Sequence of chain 1.I:
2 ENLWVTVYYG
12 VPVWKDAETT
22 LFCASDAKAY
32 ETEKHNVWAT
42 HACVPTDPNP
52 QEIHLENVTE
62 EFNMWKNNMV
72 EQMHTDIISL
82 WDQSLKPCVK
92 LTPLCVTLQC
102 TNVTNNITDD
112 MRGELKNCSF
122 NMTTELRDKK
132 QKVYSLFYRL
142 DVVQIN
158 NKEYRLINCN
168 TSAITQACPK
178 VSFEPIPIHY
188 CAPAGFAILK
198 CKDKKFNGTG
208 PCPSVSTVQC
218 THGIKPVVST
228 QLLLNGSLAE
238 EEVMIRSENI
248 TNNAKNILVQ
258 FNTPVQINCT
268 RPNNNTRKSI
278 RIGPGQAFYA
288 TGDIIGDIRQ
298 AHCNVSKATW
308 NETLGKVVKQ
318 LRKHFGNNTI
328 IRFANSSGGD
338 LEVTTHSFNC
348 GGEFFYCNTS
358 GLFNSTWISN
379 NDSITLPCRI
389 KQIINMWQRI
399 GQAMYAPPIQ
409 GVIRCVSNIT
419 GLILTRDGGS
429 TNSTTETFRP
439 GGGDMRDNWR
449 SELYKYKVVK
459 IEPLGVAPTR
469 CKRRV

Binding-site contacts:
Ligand atom C6 contacts residue NAG2 of chain 1.FB at 4.0 Å.
Ligand atom C4 contacts residue NAG1 of chain 1.FB at 4.4 Å.
Ligand atom O4 contacts residue NAG2 of chain 1.FB at 4.0 Å.
Ligand atom C7 contacts residue SER357 of chain 1.I at 4.0 Å.
Ligand atom C7 contacts residue NAG1 of chain 1.FB at 3.0 Å.
Ligand atom C8 contacts residue SER333 of chain 1.I at 3.3 Å.
Ligand atom N2 contacts residue NAG1 of chain 1.FB at 3.5 Å (h-bond).
Ligand atom C8 contacts residue NAG2 of chain 1.FB at 4.5 Å.
Ligand atom O3 contacts residue NAG2 of chain 1.FB at 3.5 Å (h-bond).
Ligand atom C5 contacts residue NAG2 of chain 1.FB at 2.9 Å.
Ligand atom O6 contacts residue NAG1 of chain 1.GB at 3.5 Å.
Ligand atom C1 contacts residue ASN332 of chain 1.I at 1.4 Å.
Ligand atom C3 contacts residue ASN332 of chain 1.I at 3.8 Å.
Ligand atom C2 contacts residue NAG2 of chain 1.FB at 3.8 Å.
Ligand atom C4 contacts residue ASN332 of chain 1.I at 4.3 Å.
Ligand atom C8 contacts residue THR341 of chain 1.I at 4.2 Å.
Ligand atom C1 contacts residue NAG2 of chain 1.FB at 3.1 Å.
Ligand atom C2 contacts residue NAG1 of chain 1.FB at 3.8 Å.
Ligand atom O3 contacts residue NAG1 of chain 1.FB at 4.1 Å.
Ligand atom O6 contacts residue NAG2 of chain 1.FB at 3.8 Å.
Ligand atom C7 contacts residue SER333 of chain 1.I at 3.8 Å.
Ligand atom C8 contacts residue ASN332 of chain 1.I at 4.2 Å.
Ligand atom C2 contacts residue ASN332 of chain 1.I at 2.5 Å.
Ligand atom O5 contacts residue ASN332 of chain 1.I at 2.4 Å (h-bond).
Ligand atom C5 contacts residue ASN332 of chain 1.I at 3.6 Å.
Ligand atom N2 contacts residue SER333 of chain 1.I at 3.9 Å.
Ligand atom N2 contacts residue NAG2 of chain 1.FB at 4.1 Å.
Ligand atom O5 contacts residue NAG2 of chain 1.FB at 3.4 Å (h-bond).
Ligand atom C7 contacts residue ASN332 of chain 1.I at 3.0 Å.
Ligand atom O7 contacts residue SER357 of chain 1.I at 2.8 Å (h-bond).
Ligand atom O7 contacts residue ASN355 of chain 1.I at 3.8 Å.
Ligand atom C8 contacts residue NAG1 of chain 1.FB at 3.7 Å.
Ligand atom C4 contacts residue NAG2 of chain 1.FB at 3.6 Å.
Ligand atom C1 contacts residue SER357 of chain 1.I at 4.4 Å.
Ligand atom O7 contacts residue NAG1 of chain 1.FB at 2.8 Å (h-bond).
Ligand atom O7 contacts residue ASN332 of chain 1.I at 2.7 Å (h-bond).
Ligand atom N2 contacts residue ASN332 of chain 1.I at 2.9 Å (h-bond).
Ligand atom C3 contacts residue NAG2 of chain 1.FB at 3.4 Å.

This protein binds this small molecule.
Small molecule (SMILES): CC(=O)N[C@H]1[C@H](O[C@H]2[C@H](O)[C@@H](NC(C)=O)CO[C@@H]2CO)O[C@H](CO)[C@@H](O)[C@@H]1O